Sequence of chain 1.D:
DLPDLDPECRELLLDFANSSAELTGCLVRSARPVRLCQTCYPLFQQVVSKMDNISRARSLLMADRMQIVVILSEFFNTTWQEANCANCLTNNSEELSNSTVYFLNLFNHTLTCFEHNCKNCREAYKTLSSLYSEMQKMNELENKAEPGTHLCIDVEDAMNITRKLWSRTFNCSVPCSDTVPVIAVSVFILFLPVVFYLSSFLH

This small molecule binds to this protein.
Small molecule (SMILES): CC(=O)N[C@@H]1[C@@H](O)[C@H](O)[C@@H](CO)O[C@H]1O

Binding-site contacts:
Ligand atom O7 contacts residue ASN128 of chain 1.D at 3.7 Å.
Ligand atom C2 contacts residue ASN128 of chain 1.D at 2.6 Å.
Ligand atom C4 contacts residue ASN128 of chain 1.D at 4.2 Å.
Ligand atom C7 contacts residue ASN128 of chain 1.D at 3.1 Å.
Ligand atom O6 contacts residue SER124 of chain 1.D at 3.8 Å.
Ligand atom C5 contacts residue ASN128 of chain 1.D at 3.6 Å.
Ligand atom C3 contacts residue ASN128 of chain 1.D at 3.9 Å.
Ligand atom O5 contacts residue ASN128 of chain 1.D at 2.3 Å (h-bond).
Ligand atom O7 contacts residue ARG131 of chain 1.D at 4.5 Å.
Ligand atom O6 contacts residue ASN128 of chain 1.D at 4.4 Å.
Ligand atom N2 contacts residue ASN128 of chain 1.D at 2.7 Å (h-bond).
Ligand atom C1 contacts residue ASN128 of chain 1.D at 1.4 Å.
Ligand atom C8 contacts residue ASN128 of chain 1.D at 3.6 Å.